A protein and the small-molecule ligand that binds it are described below.
Small molecule (SMILES): CC(=O)N[C@H]1[C@H](O[C@H]2[C@H](O)[C@@H](NC(C)=O)CO[C@@H]2CO)O[C@H](CO)[C@@H](O)[C@@H]1O

Binding-site contacts:
Ligand atom C1 contacts residue ASN154 of chain 28.E at 3.4 Å.
Ligand atom C7 contacts residue ASN154 of chain 28.E at 3.3 Å.
Ligand atom O5 contacts residue ASN154 of chain 28.E at 4.0 Å.
Ligand atom C2 contacts residue THR156 of chain 28.E at 4.2 Å.
Ligand atom C1 contacts residue THR156 of chain 28.E at 3.6 Å.
Ligand atom C8 contacts residue ASN154 of chain 28.E at 3.6 Å.
Ligand atom C7 contacts residue THR156 of chain 28.E at 3.9 Å.
Ligand atom O7 contacts residue ASN154 of chain 28.E at 2.6 Å (h-bond).
Ligand atom O6 contacts residue MET151 of chain 28.E at 3.4 Å.
Ligand atom N2 contacts residue ASN154 of chain 28.E at 3.8 Å.
Ligand atom N2 contacts residue THR156 of chain 28.E at 3.6 Å (h-bond).
Ligand atom C8 contacts residue THR156 of chain 28.E at 4.0 Å.
Ligand atom C6 contacts residue MET151 of chain 28.E at 4.5 Å (hydrophobic).
Ligand atom C2 contacts residue ASN154 of chain 28.E at 3.5 Å.

Sequence of chain 28.E:
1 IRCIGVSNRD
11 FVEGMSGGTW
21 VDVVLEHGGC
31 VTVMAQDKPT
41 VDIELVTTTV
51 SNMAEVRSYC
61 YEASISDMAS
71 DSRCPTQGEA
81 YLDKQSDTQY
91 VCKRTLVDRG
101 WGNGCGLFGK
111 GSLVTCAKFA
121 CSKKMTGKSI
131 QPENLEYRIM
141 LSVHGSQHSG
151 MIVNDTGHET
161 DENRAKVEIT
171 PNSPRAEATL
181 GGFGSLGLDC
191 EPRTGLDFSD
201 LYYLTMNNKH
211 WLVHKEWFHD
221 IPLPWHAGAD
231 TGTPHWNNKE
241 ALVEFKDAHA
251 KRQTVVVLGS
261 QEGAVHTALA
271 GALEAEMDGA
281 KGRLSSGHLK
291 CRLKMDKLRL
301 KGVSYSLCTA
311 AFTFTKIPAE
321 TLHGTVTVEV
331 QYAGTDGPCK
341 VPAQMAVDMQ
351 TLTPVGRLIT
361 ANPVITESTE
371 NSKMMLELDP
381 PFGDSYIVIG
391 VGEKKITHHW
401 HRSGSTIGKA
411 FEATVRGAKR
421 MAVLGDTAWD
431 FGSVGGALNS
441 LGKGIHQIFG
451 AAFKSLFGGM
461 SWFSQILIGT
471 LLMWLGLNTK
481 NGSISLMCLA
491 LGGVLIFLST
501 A